Sequence of chain 1.A:
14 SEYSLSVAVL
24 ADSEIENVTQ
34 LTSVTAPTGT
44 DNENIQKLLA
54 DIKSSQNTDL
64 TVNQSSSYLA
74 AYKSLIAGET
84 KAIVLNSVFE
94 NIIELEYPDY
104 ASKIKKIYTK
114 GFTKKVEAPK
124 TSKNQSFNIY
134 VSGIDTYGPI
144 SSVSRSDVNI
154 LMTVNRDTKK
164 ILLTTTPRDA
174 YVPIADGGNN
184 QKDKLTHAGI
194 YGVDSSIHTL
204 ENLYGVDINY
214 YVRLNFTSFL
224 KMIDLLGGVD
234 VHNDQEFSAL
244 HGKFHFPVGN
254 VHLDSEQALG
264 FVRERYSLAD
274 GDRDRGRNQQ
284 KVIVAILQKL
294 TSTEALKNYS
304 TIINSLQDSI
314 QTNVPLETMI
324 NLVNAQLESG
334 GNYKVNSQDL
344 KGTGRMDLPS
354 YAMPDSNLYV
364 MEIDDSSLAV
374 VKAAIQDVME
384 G

Binding-site contacts:
Ligand atom C39 contacts residue ASP150 of chain 1.A at 3.7 Å.
Ligand atom O2 contacts residue ASP150 of chain 1.A at 3.5 Å (salt-bridge).
Ligand atom O6 contacts residue ASP150 of chain 1.A at 3.4 Å (salt-bridge).
Ligand atom P2 contacts residue ARG148 of chain 1.A at 3.6 Å.
Ligand atom C13 contacts residue PHE130 of chain 1.A at 3.6 Å (hydrophobic).
Ligand atom O6 contacts residue ARG171 of chain 1.A at 2.7 Å (salt-bridge).
Ligand atom C40 contacts residue PHE219 of chain 1.A at 3.4 Å (hydrophobic).
Ligand atom C35 contacts residue VAL151 of chain 1.A at 3.7 Å (hydrophobic).
Ligand atom O1 contacts residue ARG266 of chain 1.A at 3.4 Å (salt-bridge).
Ligand atom C28 contacts residue GLN282 of chain 1.A at 3.7 Å.
Ligand atom O7 contacts residue ARG278 of chain 1.A at 2.5 Å (salt-bridge).
Ligand atom C38 contacts residue ASP150 of chain 1.A at 3.7 Å.
Ligand atom O2 contacts residue ASP138 of chain 1.A at 3.2 Å (salt-bridge).
Ligand atom C33 contacts residue GLY136 of chain 1.A at 3.6 Å.
Ligand atom C9 contacts residue TYR336 of chain 1.A at 3.7 Å (hydrophobic).
Ligand atom C35 contacts residue PHE219 of chain 1.A at 3.5 Å (hydrophobic).
Ligand atom C8 contacts residue TYR336 of chain 1.A at 3.6 Å (hydrophobic).
Ligand atom O2 contacts residue ARG148 of chain 1.A at 2.7 Å (salt-bridge).
Ligand atom O6 contacts residue ARG148 of chain 1.A at 2.1 Å (salt-bridge).
Ligand atom P2 contacts residue ARG171 of chain 1.A at 3.7 Å.
Ligand atom C8 contacts residue THR294 of chain 1.A at 3.3 Å.
Ligand atom C15 contacts residue MET155 of chain 1.A at 3.7 Å (hydrophobic).
Ligand atom C38 contacts residue ARG278 of chain 1.A at 3.6 Å.
Ligand atom P2 contacts residue ARG278 of chain 1.A at 3.8 Å.
Ligand atom C36 contacts residue ARG266 of chain 1.A at 3.5 Å.
Ligand atom C13 contacts residue ILE132 of chain 1.A at 3.3 Å (hydrophobic).
Ligand atom C15 contacts residue LEU290 of chain 1.A at 3.4 Å (hydrophobic).
Ligand atom O3 contacts residue ARG266 of chain 1.A at 2.6 Å (salt-bridge).
Ligand atom C33 contacts residue PHE219 of chain 1.A at 3.8 Å (hydrophobic).
Ligand atom C18 contacts residue MET155 of chain 1.A at 3.5 Å (hydrophobic).
Ligand atom C8 contacts residue GLN329 of chain 1.A at 3.5 Å.
Ligand atom O7 contacts residue ARG268 of chain 1.A at 3.2 Å (salt-bridge).
Ligand atom C31 contacts residue PHE222 of chain 1.A at 3.7 Å (hydrophobic).
Ligand atom O7 contacts residue ARG171 of chain 1.A at 3.5 Å (salt-bridge).
Ligand atom C34 contacts residue VAL151 of chain 1.A at 3.6 Å (hydrophobic).
Ligand atom C38 contacts residue GLN282 of chain 1.A at 3.1 Å.
Ligand atom O5 contacts residue ARG268 of chain 1.A at 2.6 Å (salt-bridge).
Ligand atom C33 contacts residue ILE137 of chain 1.A at 3.4 Å (hydrophobic).
Ligand atom P2 contacts residue ARG268 of chain 1.A at 3.5 Å.
Ligand atom C29 contacts residue PHE222 of chain 1.A at 3.8 Å (hydrophobic).

The protein below binds the small molecule below.
Small molecule (SMILES): CC(C)=CCC/C(C)=C\CC/C(C)=C\CC/C(C)=C\CC/C(C)=C\CC/C(C)=C\CC/C(C)=C\CC/C(C)=C\CO[P](=O)(O)OP(=O)(O)O